Sequence of chain 2.A:
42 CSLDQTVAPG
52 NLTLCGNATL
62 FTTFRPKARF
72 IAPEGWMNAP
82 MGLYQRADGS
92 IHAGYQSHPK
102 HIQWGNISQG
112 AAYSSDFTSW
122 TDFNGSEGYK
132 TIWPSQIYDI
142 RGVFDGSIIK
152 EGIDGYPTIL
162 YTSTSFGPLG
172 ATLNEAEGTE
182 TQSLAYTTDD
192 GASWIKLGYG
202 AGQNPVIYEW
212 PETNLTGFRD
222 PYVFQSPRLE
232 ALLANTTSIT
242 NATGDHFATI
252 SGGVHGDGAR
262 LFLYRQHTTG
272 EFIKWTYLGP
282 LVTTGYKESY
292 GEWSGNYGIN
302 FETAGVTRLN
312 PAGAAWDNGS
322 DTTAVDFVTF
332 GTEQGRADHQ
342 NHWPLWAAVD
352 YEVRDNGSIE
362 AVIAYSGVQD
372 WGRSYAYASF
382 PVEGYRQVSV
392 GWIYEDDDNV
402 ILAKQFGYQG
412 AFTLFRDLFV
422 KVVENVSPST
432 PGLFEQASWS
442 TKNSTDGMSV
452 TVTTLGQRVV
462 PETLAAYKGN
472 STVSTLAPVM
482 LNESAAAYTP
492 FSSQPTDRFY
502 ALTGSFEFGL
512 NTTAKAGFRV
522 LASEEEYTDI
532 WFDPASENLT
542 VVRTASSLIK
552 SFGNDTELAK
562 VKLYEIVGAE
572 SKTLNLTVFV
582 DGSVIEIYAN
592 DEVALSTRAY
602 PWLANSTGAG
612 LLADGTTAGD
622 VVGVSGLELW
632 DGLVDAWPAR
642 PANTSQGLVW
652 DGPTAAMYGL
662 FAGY

Sequence of chain 1.A:
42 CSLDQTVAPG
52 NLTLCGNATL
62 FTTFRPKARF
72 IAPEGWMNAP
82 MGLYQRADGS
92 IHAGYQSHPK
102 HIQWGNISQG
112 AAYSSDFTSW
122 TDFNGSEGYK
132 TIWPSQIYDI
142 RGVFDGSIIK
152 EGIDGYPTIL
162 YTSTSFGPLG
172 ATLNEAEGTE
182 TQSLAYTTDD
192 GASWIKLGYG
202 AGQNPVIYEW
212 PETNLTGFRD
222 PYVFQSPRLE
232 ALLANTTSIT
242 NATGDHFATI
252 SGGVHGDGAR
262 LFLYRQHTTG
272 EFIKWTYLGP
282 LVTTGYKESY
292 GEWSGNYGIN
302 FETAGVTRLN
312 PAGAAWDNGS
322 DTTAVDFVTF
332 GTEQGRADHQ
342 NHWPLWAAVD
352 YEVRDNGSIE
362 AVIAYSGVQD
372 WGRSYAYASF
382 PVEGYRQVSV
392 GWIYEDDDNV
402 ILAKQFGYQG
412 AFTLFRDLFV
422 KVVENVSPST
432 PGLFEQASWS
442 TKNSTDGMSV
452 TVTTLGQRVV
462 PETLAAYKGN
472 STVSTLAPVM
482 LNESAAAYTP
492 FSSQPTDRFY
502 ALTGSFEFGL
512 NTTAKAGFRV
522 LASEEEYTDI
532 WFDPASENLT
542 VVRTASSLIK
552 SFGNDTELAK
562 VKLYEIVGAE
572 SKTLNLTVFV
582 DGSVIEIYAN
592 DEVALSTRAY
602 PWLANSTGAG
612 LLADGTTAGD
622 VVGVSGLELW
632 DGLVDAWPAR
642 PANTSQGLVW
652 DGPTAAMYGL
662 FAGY

Binding-site contacts:
Ligand atom OAA contacts residue GLU178 of chain 2.A at 2.7 Å (salt-bridge).
Ligand atom OAC contacts residue PRO654 of chain 1.A at 4.1 Å.
Ligand atom OAB contacts residue MAN5 of chain 1.C at 3.8 Å.
Ligand atom CAE contacts residue MAN6 of chain 1.C at 3.1 Å.
Ligand atom CAH contacts residue GLU178 of chain 2.A at 4.0 Å.
Ligand atom OAB contacts residue MAN4 of chain 1.C at 2.8 Å (h-bond).
Ligand atom OAB contacts residue PRO654 of chain 1.A at 4.0 Å.
Ligand atom OAB contacts residue BMA3 of chain 1.C at 4.2 Å.
Ligand atom CAH contacts residue PRO654 of chain 1.A at 4.4 Å (hydrophobic).
Ligand atom CAJ contacts residue MAN5 of chain 1.C at 4.2 Å.
Ligand atom CAF contacts residue TYR209 of chain 2.A at 3.9 Å (hydrophobic).
Ligand atom CAH contacts residue MET658 of chain 1.A at 3.1 Å (hydrophobic).
Ligand atom CAD contacts residue MAN5 of chain 1.C at 4.1 Å.
Ligand atom CAH contacts residue MAN6 of chain 1.C at 3.7 Å.
Ligand atom CAG contacts residue MET658 of chain 1.A at 4.1 Å (hydrophobic).
Ligand atom CAE contacts residue PRO654 of chain 1.A at 3.6 Å (hydrophobic).
Ligand atom CAI contacts residue MAN5 of chain 1.C at 3.9 Å.
Ligand atom CAJ contacts residue MAN4 of chain 1.C at 4.3 Å.
Ligand atom CAG contacts residue GLU210 of chain 2.A at 3.5 Å.
Ligand atom CAJ contacts residue MAN6 of chain 1.C at 4.1 Å.
Ligand atom CAI contacts residue PRO654 of chain 1.A at 3.7 Å (hydrophobic).
Ligand atom CAK contacts residue PRO654 of chain 1.A at 3.7 Å (hydrophobic).
Ligand atom CAF contacts residue GLU210 of chain 2.A at 4.2 Å.
Ligand atom CAI contacts residue MAN6 of chain 1.C at 3.9 Å.
Ligand atom OAA contacts residue EDO1 of chain 1.LB at 3.6 Å.
Ligand atom CAD contacts residue MAN6 of chain 1.C at 3.1 Å.
Ligand atom CAF contacts residue PRO654 of chain 1.A at 3.9 Å (hydrophobic).
Ligand atom CAG contacts residue MAN6 of chain 1.C at 3.0 Å.
Ligand atom CAH contacts residue EDO1 of chain 1.LB at 4.3 Å.
Ligand atom CAI contacts residue MAN4 of chain 1.C at 3.5 Å.
Ligand atom CAH contacts residue GLU210 of chain 2.A at 4.3 Å.
Ligand atom CAK contacts residue MET658 of chain 1.A at 4.1 Å (hydrophobic).
Ligand atom OAA contacts residue MAN6 of chain 1.C at 2.8 Å (h-bond).
Ligand atom OAC contacts residue MAN5 of chain 1.C at 4.4 Å.
Ligand atom CAG contacts residue GLU178 of chain 2.A at 3.5 Å.
Ligand atom CAD contacts residue MAN4 of chain 1.C at 4.1 Å.
Ligand atom CAJ contacts residue PRO654 of chain 1.A at 3.7 Å (hydrophobic).
Ligand atom CAK contacts residue MAN6 of chain 1.C at 3.2 Å.
Ligand atom CAF contacts residue MAN6 of chain 1.C at 3.8 Å.
Ligand atom CAD contacts residue PRO654 of chain 1.A at 3.6 Å (hydrophobic).

A protein and the small-molecule ligand that binds it are described below.
Small molecule (SMILES): OCCc1ccc(O)c(O)c1